Sequence of chain 1.A:
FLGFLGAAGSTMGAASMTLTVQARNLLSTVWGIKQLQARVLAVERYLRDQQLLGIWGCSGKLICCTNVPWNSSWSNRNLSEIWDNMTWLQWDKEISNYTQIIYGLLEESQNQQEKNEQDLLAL

This protein binds this small molecule.
Small molecule (SMILES): CC(=O)N[C@@H]1[C@@H](O)[C@H](O)[C@@H](CO)O[C@H]1O

Binding-site contacts:
Ligand atom C4 contacts residue ASN107 of chain 1.A at 4.3 Å.
Ligand atom N2 contacts residue ASN107 of chain 1.A at 2.4 Å (h-bond).
Ligand atom C7 contacts residue SER109 of chain 1.A at 4.2 Å.
Ligand atom C5 contacts residue ASN107 of chain 1.A at 3.6 Å.
Ligand atom C3 contacts residue ASN107 of chain 1.A at 3.8 Å.
Ligand atom O5 contacts residue GLU110 of chain 1.A at 3.6 Å.
Ligand atom O5 contacts residue ASN107 of chain 1.A at 2.3 Å (h-bond).
Ligand atom O7 contacts residue ASN107 of chain 1.A at 3.1 Å (h-bond).
Ligand atom C7 contacts residue ASN107 of chain 1.A at 2.9 Å.
Ligand atom C2 contacts residue ASN107 of chain 1.A at 2.6 Å.
Ligand atom C6 contacts residue GLU110 of chain 1.A at 4.4 Å.
Ligand atom C8 contacts residue ASN107 of chain 1.A at 3.9 Å.
Ligand atom C1 contacts residue ASN107 of chain 1.A at 1.4 Å.
Ligand atom O7 contacts residue SER109 of chain 1.A at 3.5 Å.
Ligand atom C5 contacts residue GLU110 of chain 1.A at 3.6 Å.
Ligand atom C1 contacts residue GLU110 of chain 1.A at 3.5 Å.
Ligand atom N2 contacts residue SER109 of chain 1.A at 4.1 Å.